This small molecule binds to this protein.
Small molecule (SMILES): c1ccc(-c2cncc(N3CCCNCC3)c2)cc1

Binding-site contacts:
Ligand atom C8 contacts residue LEU112 of chain 1.H at 3.9 Å (hydrophobic).
Ligand atom N1 contacts residue TRP143 of chain 1.G at 3.4 Å (h-bond).
Ligand atom C16 contacts residue MET114 of chain 1.H at 4.0 Å (hydrophobic).
Ligand atom C5 contacts residue LEU112 of chain 1.H at 3.5 Å (hydrophobic).
Ligand atom N3 contacts residue THR144 of chain 1.G at 3.8 Å.
Ligand atom C13 contacts residue TYR192 of chain 1.G at 3.6 Å (hydrophobic).
Ligand atom C14 contacts residue TYR192 of chain 1.G at 3.7 Å (hydrophobic).
Ligand atom N2 contacts residue SER142 of chain 1.G at 4.0 Å.
Ligand atom C15 contacts residue TRP143 of chain 1.G at 3.5 Å (hydrophobic).
Ligand atom C7 contacts residue TRP143 of chain 1.G at 3.7 Å (hydrophobic).
Ligand atom C13 contacts residue TRP143 of chain 1.G at 3.9 Å (hydrophobic).
Ligand atom N2 contacts residue TRP143 of chain 1.G at 3.0 Å (h-bond).
Ligand atom C6 contacts residue LEU112 of chain 1.H at 3.5 Å (hydrophobic).
Ligand atom C12 contacts residue CYS187 of chain 1.G at 3.7 Å (hydrophobic).
Ligand atom C4 contacts residue GLN73 of chain 1.H at 3.5 Å.
Ligand atom C11 contacts residue TRP143 of chain 1.G at 3.5 Å (hydrophobic).
Ligand atom C16 contacts residue TRP143 of chain 1.G at 3.3 Å (hydrophobic).
Ligand atom C5 contacts residue ARG104 of chain 1.H at 3.8 Å.
Ligand atom C1 contacts residue ARG104 of chain 1.H at 3.8 Å.
Ligand atom C4 contacts residue ARG104 of chain 1.H at 3.8 Å.
Ligand atom C15 contacts residue TYR89 of chain 1.G at 3.4 Å (hydrophobic).
Ligand atom C11 contacts residue MET114 of chain 1.H at 4.0 Å (hydrophobic).
Ligand atom C3 contacts residue ARG104 of chain 1.H at 3.9 Å.
Ligand atom C15 contacts residue TRP53 of chain 1.H at 4.0 Å (hydrophobic).
Ligand atom C14 contacts residue TYR89 of chain 1.G at 3.3 Å (hydrophobic).
Ligand atom C10 contacts residue CYS188 of chain 1.G at 3.8 Å (hydrophobic).
Ligand atom C12 contacts residue MET114 of chain 1.H at 3.7 Å (hydrophobic).
Ligand atom C2 contacts residue TYR192 of chain 1.G at 3.0 Å (hydrophobic).
Ligand atom C2 contacts residue CYS188 of chain 1.G at 3.9 Å (hydrophobic).
Ligand atom C7 contacts residue MET114 of chain 1.H at 3.9 Å (hydrophobic).
Ligand atom N3 contacts residue MET114 of chain 1.H at 3.9 Å.
Ligand atom C6 contacts residue ARG104 of chain 1.H at 3.6 Å.
Ligand atom N1 contacts residue MET114 of chain 1.H at 3.7 Å.
Ligand atom C13 contacts residue TYR185 of chain 1.G at 3.8 Å (hydrophobic).
Ligand atom C3 contacts residue TYR192 of chain 1.G at 3.4 Å (hydrophobic).
Ligand atom C3 contacts residue GLN73 of chain 1.H at 3.7 Å.
Ligand atom C14 contacts residue TRP143 of chain 1.G at 4.0 Å (hydrophobic).
Ligand atom C2 contacts residue ARG104 of chain 1.H at 4.0 Å.
Ligand atom N2 contacts residue TYR89 of chain 1.G at 2.7 Å (h-bond).
Ligand atom C14 contacts residue TYR185 of chain 1.G at 3.2 Å (hydrophobic).

Sequence of chain 1.G:
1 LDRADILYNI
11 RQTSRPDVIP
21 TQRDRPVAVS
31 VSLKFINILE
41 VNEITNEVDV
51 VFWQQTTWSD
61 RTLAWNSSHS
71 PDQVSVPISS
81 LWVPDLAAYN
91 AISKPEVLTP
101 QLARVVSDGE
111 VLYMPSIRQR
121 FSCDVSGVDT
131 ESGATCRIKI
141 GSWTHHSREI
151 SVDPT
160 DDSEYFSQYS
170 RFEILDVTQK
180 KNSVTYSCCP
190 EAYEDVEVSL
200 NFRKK

Sequence of chain 1.H:
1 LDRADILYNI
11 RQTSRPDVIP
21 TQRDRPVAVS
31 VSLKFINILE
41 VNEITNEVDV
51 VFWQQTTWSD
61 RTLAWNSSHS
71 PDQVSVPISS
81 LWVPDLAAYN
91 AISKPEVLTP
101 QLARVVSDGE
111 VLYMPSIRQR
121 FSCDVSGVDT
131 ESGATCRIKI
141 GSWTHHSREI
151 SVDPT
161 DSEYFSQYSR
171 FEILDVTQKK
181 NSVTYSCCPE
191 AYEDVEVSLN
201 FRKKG